Sequence of chain 1.P:
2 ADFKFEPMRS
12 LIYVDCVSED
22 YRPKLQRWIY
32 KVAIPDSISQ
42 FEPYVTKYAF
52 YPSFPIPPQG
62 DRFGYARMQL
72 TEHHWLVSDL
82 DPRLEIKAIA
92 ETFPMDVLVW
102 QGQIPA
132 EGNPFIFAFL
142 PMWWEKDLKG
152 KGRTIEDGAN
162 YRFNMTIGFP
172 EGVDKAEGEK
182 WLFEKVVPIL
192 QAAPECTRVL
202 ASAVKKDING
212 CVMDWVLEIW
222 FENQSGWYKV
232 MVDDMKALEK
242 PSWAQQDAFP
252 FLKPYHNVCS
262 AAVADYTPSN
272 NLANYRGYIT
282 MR

This protein binds this small molecule.
Small molecule (SMILES): O=C1c2c(O)cc(O)cc2O[C@H](c2ccc(O)c(O)c2)[C@H]1O

Binding-site contacts:
Ligand atom O13 contacts residue THR72 of chain 1.P at 3.5 Å.
Ligand atom O24 contacts residue DQH1 of chain 1.XC at 3.5 Å (h-bond).
Ligand atom O24 contacts residue TRP76 of chain 1.P at 3.5 Å.
Ligand atom C6 contacts residue GLN102 of chain 1.P at 3.5 Å.
Ligand atom C16 contacts residue ASP80 of chain 1.P at 3.6 Å.
Ligand atom C14 contacts residue HIS74 of chain 1.P at 3.8 Å.
Ligand atom C1 contacts residue GLN102 of chain 1.P at 3.7 Å.
Ligand atom O30 contacts residue THR72 of chain 1.P at 3.0 Å (h-bond).
Ligand atom O12 contacts residue DQH1 of chain 1.XC at 3.1 Å.
Ligand atom O27 contacts residue SER38 of chain 1.P at 2.8 Å (h-bond).
Ligand atom C9 contacts residue TYR49 of chain 1.P at 3.5 Å (hydrophobic).
Ligand atom C10 contacts residue SER38 of chain 1.P at 3.2 Å.
Ligand atom C18 contacts residue PHE42 of chain 1.P at 3.8 Å (hydrophobic).
Ligand atom C19 contacts residue SER38 of chain 1.P at 3.8 Å.
Ligand atom O27 contacts residue PHE42 of chain 1.P at 3.8 Å.
Ligand atom O23 contacts residue PHE42 of chain 1.P at 3.5 Å.
Ligand atom O13 contacts residue TYR49 of chain 1.P at 2.7 Å (h-bond).
Ligand atom C19 contacts residue DQH1 of chain 1.XC at 3.2 Å.
Ligand atom C17 contacts residue DQH1 of chain 1.XC at 3.6 Å.
Ligand atom O30 contacts residue GLN70 of chain 1.P at 3.5 Å (h-bond).
Ligand atom O23 contacts residue GLN41 of chain 1.P at 3.5 Å (h-bond).
Ligand atom O27 contacts residue HIS74 of chain 1.P at 2.8 Å (h-bond).
Ligand atom O13 contacts residue PHE51 of chain 1.P at 3.2 Å.
Ligand atom O23 contacts residue DQH1 of chain 1.XC at 2.6 Å (h-bond).
Ligand atom C14 contacts residue DQH1 of chain 1.XC at 3.8 Å.
Ligand atom C10 contacts residue TYR49 of chain 1.P at 3.7 Å (hydrophobic).
Ligand atom O30 contacts residue PHE51 of chain 1.P at 3.6 Å.
Ligand atom C16 contacts residue PHE138 of chain 1.P at 3.7 Å (hydrophobic).
Ligand atom C9 contacts residue THR72 of chain 1.P at 3.7 Å.
Ligand atom C2 contacts residue THR72 of chain 1.P at 3.7 Å.
Ligand atom O29 contacts residue GLN102 of chain 1.P at 2.4 Å (h-bond).
Ligand atom C5 contacts residue PHE136 of chain 1.P at 3.8 Å (hydrophobic).
Ligand atom C17 contacts residue TRP76 of chain 1.P at 3.7 Å (hydrophobic).
Ligand atom C10 contacts residue HIS74 of chain 1.P at 3.8 Å.
Ligand atom C11 contacts residue HIS74 of chain 1.P at 3.7 Å.
Ligand atom C18 contacts residue DQH1 of chain 1.XC at 3.2 Å.
Ligand atom O29 contacts residue PHE136 of chain 1.P at 3.4 Å.
Ligand atom O27 contacts residue TYR49 of chain 1.P at 3.1 Å.
Ligand atom O24 contacts residue ASP80 of chain 1.P at 2.3 Å (salt-bridge).
Ligand atom C17 contacts residue ASP80 of chain 1.P at 3.3 Å.